Sequence of chain 1.A:
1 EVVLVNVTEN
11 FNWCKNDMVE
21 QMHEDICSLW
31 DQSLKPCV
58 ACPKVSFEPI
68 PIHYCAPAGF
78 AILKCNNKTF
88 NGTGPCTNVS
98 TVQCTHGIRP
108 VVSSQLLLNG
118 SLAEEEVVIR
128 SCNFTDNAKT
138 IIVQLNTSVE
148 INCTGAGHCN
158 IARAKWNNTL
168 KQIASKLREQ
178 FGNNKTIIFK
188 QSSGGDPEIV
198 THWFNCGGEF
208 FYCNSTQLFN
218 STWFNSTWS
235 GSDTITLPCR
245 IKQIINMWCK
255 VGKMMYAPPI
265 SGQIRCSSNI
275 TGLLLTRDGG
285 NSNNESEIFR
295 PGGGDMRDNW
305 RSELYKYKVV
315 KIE

The protein below binds the small molecule below.
Small molecule (SMILES): CC(=O)N[C@@H]1[C@@H](O)[C@H](O)[C@@H](CO)O[C@H]1O

Binding-site contacts:
Ligand atom O5 contacts residue ASN288 of chain 1.A at 2.4 Å (h-bond).
Ligand atom C7 contacts residue ASN288 of chain 1.A at 3.8 Å.
Ligand atom O7 contacts residue ASN288 of chain 1.A at 3.9 Å.
Ligand atom C2 contacts residue ASN288 of chain 1.A at 2.6 Å.
Ligand atom C1 contacts residue ASN288 of chain 1.A at 1.4 Å.
Ligand atom C3 contacts residue ASN288 of chain 1.A at 3.9 Å.
Ligand atom C4 contacts residue ASN288 of chain 1.A at 4.3 Å.
Ligand atom N2 contacts residue ASN288 of chain 1.A at 3.0 Å (h-bond).
Ligand atom C5 contacts residue ASN288 of chain 1.A at 3.6 Å.